Binding-site contacts:
Ligand atom C2 contacts residue LEU102 of chain 2.B at 3.6 Å (hydrophobic).
Ligand atom C6 contacts residue HIS138 of chain 13.B at 3.7 Å.
Ligand atom C3 contacts residue LEU102 of chain 2.B at 3.6 Å (hydrophobic).
Ligand atom O contacts residue LEU73 of chain 2.B at 3.6 Å.
Ligand atom C contacts residue MET74 of chain 2.B at 3.6 Å (hydrophobic).
Ligand atom N contacts residue GLU134 of chain 13.B at 2.8 Å (salt-bridge).
Ligand atom C14 contacts residue MET74 of chain 2.B at 3.6 Å (hydrophobic).
Ligand atom N1 contacts residue MET74 of chain 2.B at 3.0 Å (h-bond).
Ligand atom C7 contacts residue ASP72 of chain 2.B at 3.6 Å.
Ligand atom O contacts residue ASN106 of chain 2.B at 2.7 Å (h-bond).
Ligand atom C11 contacts residue THR10 of chain 2.B at 4.0 Å.
Ligand atom C4 contacts residue GLU134 of chain 13.B at 3.6 Å.
Ligand atom C2 contacts residue VAL135 of chain 13.B at 3.5 Å (hydrophobic).
Ligand atom C1 contacts residue MET105 of chain 2.B at 4.0 Å (hydrophobic).
Ligand atom C4 contacts residue MET74 of chain 2.B at 4.0 Å (hydrophobic).
Ligand atom C5 contacts residue GLU134 of chain 13.B at 3.9 Å.
Ligand atom O contacts residue ALA75 of chain 2.B at 3.0 Å (h-bond).
Ligand atom C3 contacts residue LEU131 of chain 13.B at 3.8 Å (hydrophobic).
Ligand atom O contacts residue LEU109 of chain 2.B at 4.0 Å.
Ligand atom CL contacts residue PHE70 of chain 2.B at 3.9 Å.
Ligand atom C3 contacts residue VAL135 of chain 13.B at 3.8 Å (hydrophobic).
Ligand atom C3 contacts residue GLU134 of chain 13.B at 3.9 Å.
Ligand atom C2 contacts residue LEU131 of chain 13.B at 4.0 Å (hydrophobic).
Ligand atom CL contacts residue PRO8 of chain 2.B at 3.7 Å.
Ligand atom C1 contacts residue ASN106 of chain 2.B at 3.1 Å.
Ligand atom CL contacts residue GLY9 of chain 2.B at 3.3 Å.
Ligand atom N1 contacts residue LEU73 of chain 2.B at 3.4 Å.
Ligand atom C14 contacts residue LEU73 of chain 2.B at 3.6 Å (hydrophobic).
Ligand atom C5 contacts residue LEU73 of chain 2.B at 3.7 Å (hydrophobic).
Ligand atom C6 contacts residue LEU73 of chain 2.B at 4.0 Å (hydrophobic).
Ligand atom C contacts residue LEU73 of chain 2.B at 3.6 Å (hydrophobic).
Ligand atom C1 contacts residue LEU109 of chain 2.B at 3.6 Å (hydrophobic).
Ligand atom C13 contacts residue PHE70 of chain 2.B at 3.8 Å (hydrophobic).
Ligand atom C12 contacts residue ALA37 of chain 2.B at 3.7 Å (hydrophobic).
Ligand atom C2 contacts residue MET105 of chain 2.B at 3.6 Å (hydrophobic).
Ligand atom C contacts residue ASN106 of chain 2.B at 3.2 Å.
Ligand atom C13 contacts residue ALA37 of chain 2.B at 3.9 Å (hydrophobic).
Ligand atom C5 contacts residue MET74 of chain 2.B at 4.0 Å (hydrophobic).
Ligand atom O contacts residue MET74 of chain 2.B at 3.1 Å.
Ligand atom C11 contacts residue ALA37 of chain 2.B at 3.9 Å (hydrophobic).

Sequence of chain 13.B:
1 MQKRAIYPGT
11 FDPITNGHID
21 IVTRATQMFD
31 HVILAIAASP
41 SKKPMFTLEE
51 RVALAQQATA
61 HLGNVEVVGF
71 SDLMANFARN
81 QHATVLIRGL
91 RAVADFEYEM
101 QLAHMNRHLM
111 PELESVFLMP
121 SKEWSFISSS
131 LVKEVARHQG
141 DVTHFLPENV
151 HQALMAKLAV

The small molecule below binds the protein below.
Small molecule (SMILES): Oc1cccc2nc(CCc3cccc(Cl)c3)[nH]c12

Sequence of chain 2.B:
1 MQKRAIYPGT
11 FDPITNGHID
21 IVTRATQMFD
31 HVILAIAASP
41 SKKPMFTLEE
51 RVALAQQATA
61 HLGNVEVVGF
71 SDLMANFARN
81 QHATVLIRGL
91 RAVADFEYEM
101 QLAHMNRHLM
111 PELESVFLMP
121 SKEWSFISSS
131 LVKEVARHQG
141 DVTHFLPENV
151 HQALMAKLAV